Binding-site contacts:
Ligand atom O2 contacts residue ASN211 of chain 1.A at 4.1 Å.
Ligand atom C3 contacts residue TRP183 of chain 1.A at 3.8 Å (hydrophobic).
Ligand atom O6 contacts residue LYS92 of chain 1.A at 3.5 Å.
Ligand atom O3 contacts residue ASN211 of chain 1.A at 2.9 Å (h-bond).
Ligand atom C2 contacts residue ASN256 of chain 1.A at 3.9 Å.
Ligand atom C4 contacts residue TRP183 of chain 1.A at 4.0 Å (hydrophobic).
Ligand atom C4 contacts residue ASP14 of chain 1.A at 3.5 Å.
Ligand atom O1 contacts residue ASN256 of chain 1.A at 3.1 Å (h-bond).
Ligand atom C1 contacts residue ASP154 of chain 1.A at 3.3 Å.
Ligand atom O3 contacts residue ASP236 of chain 1.A at 2.8 Å (salt-bridge).
Ligand atom O5 contacts residue ASP154 of chain 1.A at 3.9 Å.
Ligand atom O1 contacts residue ASP154 of chain 1.A at 2.7 Å (salt-bridge).
Ligand atom O4 contacts residue PHE16 of chain 1.A at 3.2 Å.
Ligand atom C1 contacts residue ASN91 of chain 1.A at 3.7 Å.
Ligand atom O4 contacts residue ASP14 of chain 1.A at 2.9 Å (salt-bridge).
Ligand atom C6 contacts residue TYR10 of chain 1.A at 3.7 Å (hydrophobic).
Ligand atom O4 contacts residue MET17 of chain 1.A at 4.1 Å.
Ligand atom O6 contacts residue TYR10 of chain 1.A at 4.1 Å.
Ligand atom O6 contacts residue HIS152 of chain 1.A at 2.8 Å (h-bond).
Ligand atom C3 contacts residue ASN211 of chain 1.A at 3.8 Å.
Ligand atom O6 contacts residue ASN91 of chain 1.A at 2.5 Å (h-bond).
Ligand atom C6 contacts residue ASN91 of chain 1.A at 3.4 Å.
Ligand atom C5 contacts residue ASN91 of chain 1.A at 4.0 Å.
Ligand atom O2 contacts residue ASP236 of chain 1.A at 2.7 Å (salt-bridge).
Ligand atom C6 contacts residue ASP14 of chain 1.A at 3.9 Å.
Ligand atom O2 contacts residue ARG158 of chain 1.A at 2.6 Å (salt-bridge).
Ligand atom C5 contacts residue HIS152 of chain 1.A at 3.8 Å.
Ligand atom C1 contacts residue ARG158 of chain 1.A at 3.9 Å.
Ligand atom C5 contacts residue TRP183 of chain 1.A at 3.8 Å (hydrophobic).
Ligand atom O1 contacts residue ASN91 of chain 1.A at 3.2 Å (h-bond).
Ligand atom C3 contacts residue ASP236 of chain 1.A at 3.8 Å.
Ligand atom C2 contacts residue PHE16 of chain 1.A at 4.1 Å (hydrophobic).
Ligand atom O5 contacts residue ASN91 of chain 1.A at 2.9 Å (h-bond).
Ligand atom O3 contacts residue PHE16 of chain 1.A at 3.7 Å.
Ligand atom O2 contacts residue ASN256 of chain 1.A at 3.6 Å (h-bond).
Ligand atom C6 contacts residue HIS152 of chain 1.A at 3.7 Å.
Ligand atom C2 contacts residue ASP236 of chain 1.A at 3.5 Å.
Ligand atom O5 contacts residue HIS152 of chain 1.A at 3.9 Å.
Ligand atom O1 contacts residue ARG158 of chain 1.A at 3.4 Å (salt-bridge).
Ligand atom C2 contacts residue ARG158 of chain 1.A at 3.8 Å.

A small-molecule ligand and the protein it binds are described below.
Small molecule (SMILES): OC[C@H]1O[C@@H](O)[C@H](O)[C@@H](O)[C@H]1O

Sequence of chain 1.A:
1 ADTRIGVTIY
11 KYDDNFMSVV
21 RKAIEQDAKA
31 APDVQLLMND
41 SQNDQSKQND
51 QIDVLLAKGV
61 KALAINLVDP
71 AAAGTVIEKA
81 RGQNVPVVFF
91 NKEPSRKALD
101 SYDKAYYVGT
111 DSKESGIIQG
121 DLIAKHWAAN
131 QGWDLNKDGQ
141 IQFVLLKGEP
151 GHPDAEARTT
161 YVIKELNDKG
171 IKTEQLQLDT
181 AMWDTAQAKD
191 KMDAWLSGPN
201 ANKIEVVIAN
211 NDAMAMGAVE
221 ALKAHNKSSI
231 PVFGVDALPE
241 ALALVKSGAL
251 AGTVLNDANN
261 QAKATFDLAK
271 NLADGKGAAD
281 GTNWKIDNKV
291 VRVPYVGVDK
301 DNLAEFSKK